Binding-site contacts:
Ligand atom C10 contacts residue ASP113 of chain 1.A at 3.6 Å.
Ligand atom C25 contacts residue LYS58 of chain 1.A at 3.6 Å.
Ligand atom C8 contacts residue SER116 of chain 1.A at 3.0 Å.
Ligand atom C26 contacts residue SER42 of chain 1.A at 3.2 Å.
Ligand atom C11 contacts residue ASP113 of chain 1.A at 3.8 Å.
Ligand atom C25 contacts residue SER42 of chain 1.A at 3.3 Å.
Ligand atom C26 contacts residue GLY39 of chain 1.A at 3.7 Å.
Ligand atom N4 contacts residue TRP109 of chain 1.A at 3.7 Å.
Ligand atom C1 contacts residue ASN111 of chain 1.A at 3.7 Å.
Ligand atom O1 contacts residue TRP109 of chain 1.A at 3.4 Å (h-bond).
Ligand atom C13 contacts residue GLY110 of chain 1.A at 3.4 Å.
Ligand atom C26 contacts residue SER38 of chain 1.A at 3.6 Å.
Ligand atom N4 contacts residue GLY110 of chain 1.A at 2.8 Å (h-bond).
Ligand atom C9 contacts residue SER116 of chain 1.A at 3.7 Å.
Ligand atom C13 contacts residue LEU159 of chain 1.A at 3.6 Å (hydrophobic).
Ligand atom C22 contacts residue ILE168 of chain 1.A at 3.7 Å (hydrophobic).
Ligand atom C14 contacts residue TRP109 of chain 1.A at 3.7 Å (hydrophobic).
Ligand atom O2 contacts residue ILE168 of chain 1.A at 3.3 Å.
Ligand atom C16 contacts residue ILE91 of chain 1.A at 3.5 Å (hydrophobic).
Ligand atom O2 contacts residue LYS58 of chain 1.A at 2.8 Å.
Ligand atom C21 contacts residue VAL44 of chain 1.A at 3.7 Å (hydrophobic).
Ligand atom N3 contacts residue GLY110 of chain 1.A at 2.7 Å (h-bond).
Ligand atom N4 contacts residue LEU159 of chain 1.A at 3.7 Å.
Ligand atom C1 contacts residue TRP109 of chain 1.A at 3.6 Å (hydrophobic).
Ligand atom N8 contacts residue LEU159 of chain 1.A at 3.7 Å.
Ligand atom C22 contacts residue LYS58 of chain 1.A at 3.8 Å.
Ligand atom O1 contacts residue ILE36 of chain 1.A at 3.5 Å.
Ligand atom N3 contacts residue ILE36 of chain 1.A at 3.6 Å.
Ligand atom C31 contacts residue ILE168 of chain 1.A at 3.5 Å (hydrophobic).
Ligand atom C17 contacts residue MET107 of chain 1.A at 3.4 Å (hydrophobic).
Ligand atom C12 contacts residue GLY110 of chain 1.A at 3.6 Å.
Ligand atom C14 contacts residue GLY110 of chain 1.A at 3.3 Å.
Ligand atom C13 contacts residue ILE36 of chain 1.A at 3.5 Å (hydrophobic).
Ligand atom C24 contacts residue LYS58 of chain 1.A at 3.7 Å.
Ligand atom C14 contacts residue ALA56 of chain 1.A at 3.6 Å (hydrophobic).
Ligand atom C14 contacts residue GLU108 of chain 1.A at 3.4 Å.
Ligand atom C14 contacts residue LEU159 of chain 1.A at 3.5 Å (hydrophobic).
Ligand atom C20 contacts residue ILE36 of chain 1.A at 3.3 Å (hydrophobic).
Ligand atom C2 contacts residue ASN111 of chain 1.A at 3.8 Å.
Ligand atom N8 contacts residue ILE36 of chain 1.A at 3.7 Å.

Sequence of chain 1.A:
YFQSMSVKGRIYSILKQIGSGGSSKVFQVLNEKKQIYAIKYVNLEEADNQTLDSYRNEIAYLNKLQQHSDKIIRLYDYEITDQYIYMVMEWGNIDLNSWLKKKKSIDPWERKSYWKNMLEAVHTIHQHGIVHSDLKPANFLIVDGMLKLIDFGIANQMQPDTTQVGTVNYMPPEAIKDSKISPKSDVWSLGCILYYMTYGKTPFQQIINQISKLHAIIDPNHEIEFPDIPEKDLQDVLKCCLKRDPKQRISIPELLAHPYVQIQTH

This protein binds this small molecule.
Small molecule (SMILES): CCc1cccc(CC)c1NC(=O)c1nn(C)c2c1CCc1cnc(Nc3ccc(N4CCN(C)CC4)cc3OC)nc1-2